Sequence of chain 1.A:
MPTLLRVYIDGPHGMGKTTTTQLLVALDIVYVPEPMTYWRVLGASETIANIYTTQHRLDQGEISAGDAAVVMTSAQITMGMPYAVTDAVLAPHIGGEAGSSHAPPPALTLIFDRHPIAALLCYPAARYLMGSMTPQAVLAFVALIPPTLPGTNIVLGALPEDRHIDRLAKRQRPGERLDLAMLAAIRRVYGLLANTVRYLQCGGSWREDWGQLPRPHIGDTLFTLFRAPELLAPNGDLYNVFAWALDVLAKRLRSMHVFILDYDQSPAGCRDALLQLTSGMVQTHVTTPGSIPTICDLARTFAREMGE

Binding-site contacts:
Ligand atom C1' contacts residue TYR127 of chain 1.A at 3.7 Å (hydrophobic).
Ligand atom C2 contacts residue MET83 of chain 1.A at 3.9 Å (hydrophobic).
Ligand atom N1 contacts residue GLN80 of chain 1.A at 2.5 Å (h-bond).
Ligand atom C6 contacts residue TYR127 of chain 1.A at 3.9 Å (hydrophobic).
Ligand atom C4' contacts residue HIS13 of chain 1.A at 3.3 Å.
Ligand atom O3' contacts residue ARG118 of chain 1.A at 3.3 Å (salt-bridge).
Ligand atom C4' contacts residue TYR56 of chain 1.A at 3.9 Å (hydrophobic).
Ligand atom C5 contacts residue TYR127 of chain 1.A at 3.5 Å (hydrophobic).
Ligand atom N3 contacts residue MET83 of chain 1.A at 3.6 Å.
Ligand atom O6 contacts residue ILE55 of chain 1.A at 3.4 Å.
Ligand atom N2 contacts residue TYR127 of chain 1.A at 3.6 Å.
Ligand atom O3' contacts residue HIS13 of chain 1.A at 3.8 Å.
Ligand atom N7 contacts residue TYR127 of chain 1.A at 3.9 Å.
Ligand atom C3' contacts residue ARG177 of chain 1.A at 3.8 Å.
Ligand atom O6 contacts residue GLN80 of chain 1.A at 2.5 Å (h-bond).
Ligand atom C4' contacts residue GLU180 of chain 1.A at 3.4 Å.
Ligand atom N7 contacts residue ARG131 of chain 1.A at 3.8 Å.
Ligand atom O1' contacts residue HIS13 of chain 1.A at 3.1 Å (h-bond).
Ligand atom O4' contacts residue TYR56 of chain 1.A at 2.5 Å (h-bond).
Ligand atom N1 contacts residue TYR127 of chain 1.A at 3.5 Å.
Ligand atom C4 contacts residue TYR127 of chain 1.A at 3.3 Å (hydrophobic).
Ligand atom C8 contacts residue TYR56 of chain 1.A at 3.3 Å (hydrophobic).
Ligand atom O6 contacts residue ARG131 of chain 1.A at 3.5 Å (salt-bridge).
Ligand atom N2 contacts residue GLN80 of chain 1.A at 3.1 Å (h-bond).
Ligand atom N9 contacts residue TYR127 of chain 1.A at 3.4 Å.
Ligand atom N3 contacts residue TYR127 of chain 1.A at 3.5 Å.
Ligand atom N2 contacts residue ALA123 of chain 1.A at 3.9 Å.
Ligand atom N2 contacts residue MET83 of chain 1.A at 3.6 Å.
Ligand atom O3' contacts residue GLU38 of chain 1.A at 3.4 Å (salt-bridge).
Ligand atom C2 contacts residue TYR127 of chain 1.A at 3.4 Å (hydrophobic).
Ligand atom C2' contacts residue HIS13 of chain 1.A at 3.8 Å.
Ligand atom C3' contacts residue GLU38 of chain 1.A at 3.9 Å.
Ligand atom O4' contacts residue GLU180 of chain 1.A at 3.1 Å.
Ligand atom N7 contacts residue TYR56 of chain 1.A at 3.9 Å.
Ligand atom O4' contacts residue HIS13 of chain 1.A at 2.9 Å (h-bond).
Ligand atom C2 contacts residue GLN80 of chain 1.A at 3.2 Å.
Ligand atom C6 contacts residue GLN80 of chain 1.A at 3.1 Å.
Ligand atom C4' contacts residue ARG177 of chain 1.A at 3.3 Å.
Ligand atom C8 contacts residue TYR127 of chain 1.A at 3.7 Å (hydrophobic).
Ligand atom C6 contacts residue ILE55 of chain 1.A at 3.8 Å (hydrophobic).

The small molecule below binds the protein below.
Small molecule (SMILES): Nc1nc2c(ncn2COC(CO)CO)c(=O)[nH]1